Sequence of chain 1.A:
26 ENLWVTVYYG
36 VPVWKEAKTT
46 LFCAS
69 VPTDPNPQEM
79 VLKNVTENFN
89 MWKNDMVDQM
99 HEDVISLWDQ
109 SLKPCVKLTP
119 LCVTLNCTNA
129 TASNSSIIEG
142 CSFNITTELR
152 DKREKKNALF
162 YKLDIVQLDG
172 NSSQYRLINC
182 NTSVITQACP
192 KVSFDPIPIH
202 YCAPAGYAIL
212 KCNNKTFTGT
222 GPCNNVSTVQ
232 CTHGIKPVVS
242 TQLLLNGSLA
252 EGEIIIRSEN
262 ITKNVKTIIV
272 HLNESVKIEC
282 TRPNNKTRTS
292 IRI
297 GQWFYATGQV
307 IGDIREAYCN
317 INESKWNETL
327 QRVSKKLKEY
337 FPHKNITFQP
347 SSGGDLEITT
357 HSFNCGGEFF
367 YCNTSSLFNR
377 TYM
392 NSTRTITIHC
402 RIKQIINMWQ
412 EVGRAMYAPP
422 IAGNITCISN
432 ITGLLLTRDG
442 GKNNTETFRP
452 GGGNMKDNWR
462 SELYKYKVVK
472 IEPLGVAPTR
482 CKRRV

Binding-site contacts:
Ligand atom O7 contacts residue GLN327 of chain 1.A at 4.4 Å.
Ligand atom C3 contacts residue ASN323 of chain 1.A at 3.9 Å.
Ligand atom C2 contacts residue ASN323 of chain 1.A at 2.6 Å.
Ligand atom C6 contacts residue GLU319 of chain 1.A at 4.4 Å.
Ligand atom C7 contacts residue GLN327 of chain 1.A at 4.0 Å.
Ligand atom C2 contacts residue GLU319 of chain 1.A at 4.5 Å.
Ligand atom C5 contacts residue GLU319 of chain 1.A at 3.9 Å.
Ligand atom C4 contacts residue ASN323 of chain 1.A at 4.3 Å.
Ligand atom N2 contacts residue GLN327 of chain 1.A at 4.3 Å.
Ligand atom O5 contacts residue ARG376 of chain 1.A at 3.4 Å (salt-bridge).
Ligand atom O6 contacts residue ARG395 of chain 1.A at 3.5 Å (salt-bridge).
Ligand atom C6 contacts residue ARG395 of chain 1.A at 3.9 Å.
Ligand atom C6 contacts residue ARG376 of chain 1.A at 4.1 Å.
Ligand atom C8 contacts residue GLN327 of chain 1.A at 4.1 Å.
Ligand atom C5 contacts residue ARG376 of chain 1.A at 4.4 Å.
Ligand atom C1 contacts residue ARG376 of chain 1.A at 4.3 Å.
Ligand atom C7 contacts residue ASN323 of chain 1.A at 4.2 Å.
Ligand atom C5 contacts residue ARG395 of chain 1.A at 4.0 Å.
Ligand atom N2 contacts residue ASN323 of chain 1.A at 3.0 Å (h-bond).
Ligand atom C1 contacts residue ASN323 of chain 1.A at 1.4 Å.
Ligand atom O5 contacts residue GLU319 of chain 1.A at 2.9 Å (salt-bridge).
Ligand atom C5 contacts residue ASN323 of chain 1.A at 3.6 Å.
Ligand atom O5 contacts residue ASN323 of chain 1.A at 2.3 Å (h-bond).
Ligand atom O5 contacts residue ARG395 of chain 1.A at 4.5 Å.
Ligand atom C1 contacts residue GLU319 of chain 1.A at 3.0 Å.

The protein below binds the small molecule below.
Small molecule (SMILES): CC(=O)N[C@@H]1[C@@H](O)[C@H](O)[C@@H](CO)O[C@H]1O